This protein binds this small molecule.
Small molecule (SMILES): NC(=O)C[C@H](N)C(=O)O

Sequence of chain 2.B:
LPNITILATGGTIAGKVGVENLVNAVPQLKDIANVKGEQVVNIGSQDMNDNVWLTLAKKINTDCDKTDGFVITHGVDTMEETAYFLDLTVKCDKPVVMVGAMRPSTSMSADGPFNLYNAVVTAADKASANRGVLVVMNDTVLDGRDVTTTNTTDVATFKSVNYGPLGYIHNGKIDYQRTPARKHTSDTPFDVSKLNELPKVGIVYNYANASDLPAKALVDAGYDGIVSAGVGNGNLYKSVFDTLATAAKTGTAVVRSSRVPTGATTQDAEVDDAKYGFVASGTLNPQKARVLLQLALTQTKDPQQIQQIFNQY

Sequence of chain 2.A:
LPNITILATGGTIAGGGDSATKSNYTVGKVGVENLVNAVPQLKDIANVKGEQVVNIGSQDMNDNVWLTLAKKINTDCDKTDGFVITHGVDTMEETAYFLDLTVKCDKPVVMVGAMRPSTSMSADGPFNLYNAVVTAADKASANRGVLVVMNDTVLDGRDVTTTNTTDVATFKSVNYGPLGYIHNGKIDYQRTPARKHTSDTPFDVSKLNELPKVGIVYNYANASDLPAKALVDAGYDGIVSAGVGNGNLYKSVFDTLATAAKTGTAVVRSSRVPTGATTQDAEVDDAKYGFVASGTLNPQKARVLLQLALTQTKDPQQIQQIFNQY

Binding-site contacts:
Ligand atom O contacts residue ASP97 of chain 2.A at 2.9 Å (salt-bridge).
Ligand atom O contacts residue GLN66 of chain 2.A at 4.0 Å.
Ligand atom OD1 contacts residue GLY95 of chain 2.A at 3.3 Å.
Ligand atom CB contacts residue THR19 of chain 2.A at 3.0 Å.
Ligand atom C contacts residue ASP97 of chain 2.A at 3.8 Å.
Ligand atom CA contacts residue GLU290 of chain 2.B at 3.6 Å.
Ligand atom C contacts residue GLY95 of chain 2.A at 3.3 Å.
Ligand atom CB contacts residue GLU290 of chain 2.B at 3.9 Å.
Ligand atom C contacts residue GLN66 of chain 2.A at 3.6 Å.
Ligand atom O contacts residue SER65 of chain 2.A at 2.4 Å (h-bond).
Ligand atom OD1 contacts residue VAL96 of chain 2.A at 2.9 Å (h-bond).
Ligand atom CG contacts residue THR19 of chain 2.A at 2.7 Å.
Ligand atom ND2 contacts residue ALA121 of chain 2.A at 2.8 Å (h-bond).
Ligand atom CA contacts residue THR19 of chain 2.A at 3.2 Å.
Ligand atom OXT contacts residue GLY18 of chain 2.A at 3.2 Å.
Ligand atom ND2 contacts residue THR19 of chain 2.A at 3.0 Å (h-bond).
Ligand atom OXT contacts residue GLN66 of chain 2.A at 3.6 Å.
Ligand atom ND2 contacts residue MET122 of chain 2.A at 3.9 Å.
Ligand atom O contacts residue GLY95 of chain 2.A at 3.2 Å.
Ligand atom OXT contacts residue SER65 of chain 2.A at 2.8 Å (h-bond).
Ligand atom OXT contacts residue VAL34 of chain 2.A at 3.6 Å.
Ligand atom CG contacts residue ALA121 of chain 2.A at 3.6 Å (hydrophobic).
Ligand atom CA contacts residue ASP97 of chain 2.A at 3.6 Å.
Ligand atom C contacts residue VAL96 of chain 2.A at 3.7 Å (hydrophobic).
Ligand atom CA contacts residue GLN66 of chain 2.A at 3.8 Å.
Ligand atom OXT contacts residue GLY64 of chain 2.A at 3.3 Å.
Ligand atom OXT contacts residue THR19 of chain 2.A at 3.9 Å.
Ligand atom N contacts residue ASN255 of chain 2.B at 3.5 Å (h-bond).
Ligand atom N contacts residue ASP97 of chain 2.A at 2.7 Å (salt-bridge).
Ligand atom CB contacts residue ASP97 of chain 2.A at 3.2 Å.
Ligand atom CB contacts residue TYR32 of chain 2.A at 3.7 Å (hydrophobic).
Ligand atom O contacts residue VAL96 of chain 2.A at 3.1 Å (h-bond).
Ligand atom OXT contacts residue GLY95 of chain 2.A at 3.1 Å.
Ligand atom OD1 contacts residue THR19 of chain 2.A at 3.0 Å (h-bond).
Ligand atom CG contacts residue VAL96 of chain 2.A at 3.4 Å (hydrophobic).
Ligand atom OD1 contacts residue ALA121 of chain 2.A at 3.6 Å (h-bond).
Ligand atom ND2 contacts residue VAL96 of chain 2.A at 3.6 Å.
Ligand atom N contacts residue GLU290 of chain 2.B at 2.8 Å (salt-bridge).
Ligand atom C contacts residue SER65 of chain 2.A at 3.4 Å.
Ligand atom N contacts residue GLN66 of chain 2.A at 2.9 Å (h-bond).